Binding-site contacts:
Ligand atom O4 contacts residue TYR93 of chain 1.A at 3.3 Å.
Ligand atom O3 contacts residue MET217 of chain 1.A at 3.5 Å.
Ligand atom C6 contacts residue TYR93 of chain 1.A at 3.8 Å (hydrophobic).
Ligand atom C2 contacts residue CYS162 of chain 1.A at 3.8 Å (hydrophobic).
Ligand atom O2 contacts residue CYS162 of chain 1.A at 3.5 Å (h-bond).
Ligand atom O6 contacts residue TRP16 of chain 1.A at 3.5 Å.
Ligand atom C5 contacts residue TRP16 of chain 1.A at 3.7 Å (hydrophobic).
Ligand atom C1 contacts residue ASP130 of chain 1.A at 3.0 Å.
Ligand atom C4 contacts residue ASP51 of chain 1.A at 3.3 Å.
Ligand atom O6 contacts residue CYS101 of chain 1.A at 3.5 Å.
Ligand atom O5 contacts residue ASP130 of chain 1.A at 2.8 Å (salt-bridge).
Ligand atom C4 contacts residue TRP16 of chain 1.A at 3.8 Å (hydrophobic).
Ligand atom O6 contacts residue SER102 of chain 1.A at 3.9 Å.
Ligand atom C1 contacts residue ASP185 of chain 1.A at 3.7 Å.
Ligand atom O6 contacts residue ASP52 of chain 1.A at 2.8 Å (salt-bridge).
Ligand atom C3 contacts residue ASP185 of chain 1.A at 3.6 Å.
Ligand atom C4 contacts residue LYS128 of chain 1.A at 3.8 Å.
Ligand atom O2 contacts residue TRP164 of chain 1.A at 3.2 Å (h-bond).
Ligand atom O6 contacts residue TYR93 of chain 1.A at 3.9 Å.
Ligand atom C1 contacts residue CYS101 of chain 1.A at 4.0 Å (hydrophobic).
Ligand atom C3 contacts residue LYS128 of chain 1.A at 3.8 Å.
Ligand atom C5 contacts residue ASP130 of chain 1.A at 4.0 Å.
Ligand atom O1 contacts residue ASP185 of chain 1.A at 2.6 Å (salt-bridge).
Ligand atom C6 contacts residue ASP52 of chain 1.A at 3.6 Å.
Ligand atom C5 contacts residue ASP51 of chain 1.A at 4.0 Å.
Ligand atom C6 contacts residue ASP51 of chain 1.A at 3.5 Å.
Ligand atom C2 contacts residue ASP130 of chain 1.A at 3.3 Å.
Ligand atom O4 contacts residue ASP130 of chain 1.A at 3.7 Å.
Ligand atom C2 contacts residue ASP185 of chain 1.A at 3.6 Å.
Ligand atom C2 contacts residue ARG181 of chain 1.A at 3.9 Å.
Ligand atom O4 contacts residue ASP51 of chain 1.A at 2.7 Å (salt-bridge).
Ligand atom O3 contacts residue ARG181 of chain 1.A at 3.3 Å (salt-bridge).
Ligand atom C2 contacts residue TRP164 of chain 1.A at 4.1 Å (hydrophobic).
Ligand atom O5 contacts residue TYR93 of chain 1.A at 3.7 Å.
Ligand atom O5 contacts residue CYS101 of chain 1.A at 3.5 Å.
Ligand atom O2 contacts residue ARG181 of chain 1.A at 3.0 Å (salt-bridge).
Ligand atom O4 contacts residue LYS128 of chain 1.A at 3.1 Å (salt-bridge).
Ligand atom O2 contacts residue ASP185 of chain 1.A at 2.5 Å (salt-bridge).
Ligand atom O3 contacts residue LYS128 of chain 1.A at 2.8 Å (salt-bridge).
Ligand atom C6 contacts residue TRP16 of chain 1.A at 3.4 Å (hydrophobic).

A small-molecule ligand and the protein it binds are described below.
Small molecule (SMILES): OC[C@H]1O[C@H](O)[C@H](O)[C@@H](O)[C@H]1O

Sequence of chain 1.A:
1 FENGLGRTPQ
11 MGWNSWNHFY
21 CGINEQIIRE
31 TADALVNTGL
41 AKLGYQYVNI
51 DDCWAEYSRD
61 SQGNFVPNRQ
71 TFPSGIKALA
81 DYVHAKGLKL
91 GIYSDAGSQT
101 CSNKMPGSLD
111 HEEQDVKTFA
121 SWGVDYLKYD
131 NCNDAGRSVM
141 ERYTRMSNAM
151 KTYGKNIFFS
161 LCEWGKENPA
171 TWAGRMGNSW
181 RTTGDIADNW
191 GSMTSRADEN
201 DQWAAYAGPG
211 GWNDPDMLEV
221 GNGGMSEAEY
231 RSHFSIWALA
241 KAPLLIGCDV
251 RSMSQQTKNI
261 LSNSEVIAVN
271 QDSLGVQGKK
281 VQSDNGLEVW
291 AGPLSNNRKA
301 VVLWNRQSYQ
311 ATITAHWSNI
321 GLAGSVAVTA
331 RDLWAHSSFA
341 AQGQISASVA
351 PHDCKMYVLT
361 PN